Binding-site contacts:
Ligand atom C2 contacts residue ASN528 of chain 1.D at 2.5 Å.
Ligand atom O7 contacts residue ASN528 of chain 1.D at 4.2 Å.
Ligand atom C7 contacts residue ASN528 of chain 1.D at 3.7 Å.
Ligand atom N2 contacts residue SER527 of chain 1.D at 3.9 Å.
Ligand atom O7 contacts residue SER402 of chain 1.D at 3.7 Å.
Ligand atom C8 contacts residue ASP525 of chain 1.D at 3.3 Å.
Ligand atom O6 contacts residue ASN528 of chain 1.D at 4.4 Å.
Ligand atom C7 contacts residue SER402 of chain 1.D at 3.6 Å.
Ligand atom C3 contacts residue ASN528 of chain 1.D at 3.8 Å.
Ligand atom C8 contacts residue LYS398 of chain 1.D at 3.5 Å.
Ligand atom O5 contacts residue ASN528 of chain 1.D at 2.4 Å (h-bond).
Ligand atom C7 contacts residue LYS398 of chain 1.D at 3.3 Å.
Ligand atom C1 contacts residue ASN528 of chain 1.D at 1.4 Å.
Ligand atom O3 contacts residue SER402 of chain 1.D at 4.4 Å.
Ligand atom C8 contacts residue SER527 of chain 1.D at 3.6 Å.
Ligand atom C8 contacts residue SER402 of chain 1.D at 3.2 Å.
Ligand atom O7 contacts residue LYS398 of chain 1.D at 2.4 Å (salt-bridge).
Ligand atom C7 contacts residue SER527 of chain 1.D at 4.4 Å.
Ligand atom C5 contacts residue ASN528 of chain 1.D at 3.7 Å.
Ligand atom C4 contacts residue ASN528 of chain 1.D at 4.3 Å.
Ligand atom N2 contacts residue ASN528 of chain 1.D at 2.9 Å (h-bond).

A protein and the small-molecule ligand that binds it are described below.
Small molecule (SMILES): CC(=O)N[C@H]1[C@H](O[C@H]2[C@H](O)[C@@H](NC(C)=O)CO[C@@H]2CO)O[C@H](CO)[C@@H](O)[C@@H]1O

Sequence of chain 1.D:
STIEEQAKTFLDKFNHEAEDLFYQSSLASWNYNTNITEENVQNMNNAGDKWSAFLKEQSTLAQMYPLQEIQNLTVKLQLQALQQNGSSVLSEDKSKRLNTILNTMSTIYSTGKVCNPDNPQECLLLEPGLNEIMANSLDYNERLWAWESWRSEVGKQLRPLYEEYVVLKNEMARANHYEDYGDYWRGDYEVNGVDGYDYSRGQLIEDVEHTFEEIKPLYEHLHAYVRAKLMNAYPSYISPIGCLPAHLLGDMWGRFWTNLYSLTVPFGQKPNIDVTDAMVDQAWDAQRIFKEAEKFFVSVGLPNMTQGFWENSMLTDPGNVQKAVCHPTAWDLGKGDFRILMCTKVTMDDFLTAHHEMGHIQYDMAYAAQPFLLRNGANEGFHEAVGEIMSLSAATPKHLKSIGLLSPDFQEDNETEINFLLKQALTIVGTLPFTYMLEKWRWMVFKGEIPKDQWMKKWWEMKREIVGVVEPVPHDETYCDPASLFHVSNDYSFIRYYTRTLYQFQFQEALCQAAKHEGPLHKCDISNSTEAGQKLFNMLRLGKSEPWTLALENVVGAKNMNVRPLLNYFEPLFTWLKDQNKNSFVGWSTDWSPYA